The protein below binds the small molecule below.
Small molecule (SMILES): CC(=O)N[C@@H]1[C@@H](O)[C@H](O)[C@@H](CO)O[C@H]1O

Sequence of chain 1.A:
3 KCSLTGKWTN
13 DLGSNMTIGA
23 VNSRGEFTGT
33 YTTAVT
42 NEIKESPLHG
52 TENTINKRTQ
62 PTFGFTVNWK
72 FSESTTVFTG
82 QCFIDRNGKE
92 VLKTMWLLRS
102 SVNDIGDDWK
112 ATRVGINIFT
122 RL

Binding-site contacts:
Ligand atom O5 contacts residue ASN17 of chain 1.A at 2.4 Å (h-bond).
Ligand atom C8 contacts residue THR35 of chain 1.A at 4.1 Å.
Ligand atom C5 contacts residue ASN17 of chain 1.A at 3.7 Å.
Ligand atom C6 contacts residue ASN17 of chain 1.A at 4.3 Å.
Ligand atom C8 contacts residue THR34 of chain 1.A at 4.1 Å.
Ligand atom C8 contacts residue ASN17 of chain 1.A at 3.9 Å.
Ligand atom C8 contacts residue GLY15 of chain 1.A at 3.4 Å.
Ligand atom C5 contacts residue LEU123 of chain 1.A at 4.1 Å (hydrophobic).
Ligand atom N2 contacts residue ASN17 of chain 1.A at 2.6 Å (h-bond).
Ligand atom N2 contacts residue GLY15 of chain 1.A at 3.5 Å (h-bond).
Ligand atom C4 contacts residue ASN17 of chain 1.A at 4.2 Å.
Ligand atom C2 contacts residue ASN17 of chain 1.A at 2.4 Å.
Ligand atom C6 contacts residue LEU123 of chain 1.A at 3.3 Å (hydrophobic).
Ligand atom C7 contacts residue GLY15 of chain 1.A at 3.9 Å.
Ligand atom C7 contacts residue ASN17 of chain 1.A at 2.9 Å.
Ligand atom C7 contacts residue ILE44 of chain 1.A at 4.5 Å (hydrophobic).
Ligand atom O7 contacts residue THR34 of chain 1.A at 3.2 Å.
Ligand atom C3 contacts residue ASN17 of chain 1.A at 3.7 Å.
Ligand atom O7 contacts residue ASN17 of chain 1.A at 3.0 Å (h-bond).
Ligand atom O6 contacts residue LEU123 of chain 1.A at 4.4 Å.
Ligand atom C1 contacts residue LEU123 of chain 1.A at 4.4 Å (hydrophobic).
Ligand atom C1 contacts residue ASN17 of chain 1.A at 1.4 Å.
Ligand atom O7 contacts residue ILE44 of chain 1.A at 3.9 Å.
Ligand atom C8 contacts residue ALA36 of chain 1.A at 3.8 Å (hydrophobic).
Ligand atom C8 contacts residue SER16 of chain 1.A at 4.4 Å.
Ligand atom O5 contacts residue LEU123 of chain 1.A at 3.8 Å.
Ligand atom C7 contacts residue THR34 of chain 1.A at 4.1 Å.